Sequence of chain 1.A:
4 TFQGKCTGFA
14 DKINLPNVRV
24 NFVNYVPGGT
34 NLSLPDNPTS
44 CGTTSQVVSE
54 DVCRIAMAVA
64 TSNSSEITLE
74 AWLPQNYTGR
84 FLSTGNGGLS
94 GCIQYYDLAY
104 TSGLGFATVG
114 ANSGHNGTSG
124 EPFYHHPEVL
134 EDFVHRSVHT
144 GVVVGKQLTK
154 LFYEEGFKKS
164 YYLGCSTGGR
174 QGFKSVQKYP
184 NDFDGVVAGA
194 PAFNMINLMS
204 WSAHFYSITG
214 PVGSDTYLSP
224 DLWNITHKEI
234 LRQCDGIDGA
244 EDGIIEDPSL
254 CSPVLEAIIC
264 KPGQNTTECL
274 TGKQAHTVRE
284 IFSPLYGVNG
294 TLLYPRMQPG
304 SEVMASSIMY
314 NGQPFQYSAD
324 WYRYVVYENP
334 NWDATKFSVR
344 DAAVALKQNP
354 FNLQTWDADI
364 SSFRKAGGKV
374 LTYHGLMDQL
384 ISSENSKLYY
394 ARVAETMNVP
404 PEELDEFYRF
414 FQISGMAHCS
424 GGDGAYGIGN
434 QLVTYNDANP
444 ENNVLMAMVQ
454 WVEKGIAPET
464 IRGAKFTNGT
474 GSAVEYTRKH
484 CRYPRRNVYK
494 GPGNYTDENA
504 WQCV

The small molecule below binds the protein below.
Small molecule (SMILES): CC(=O)N[C@@H]1[C@@H](O)[C@H](O)[C@@H](CO)O[C@H]1O

Binding-site contacts:
Ligand atom O6 contacts residue THR270 of chain 1.A at 3.1 Å (h-bond).
Ligand atom O5 contacts residue ASN268 of chain 1.A at 2.3 Å (h-bond).
Ligand atom O5 contacts residue THR270 of chain 1.A at 3.1 Å (h-bond).
Ligand atom C6 contacts residue THR270 of chain 1.A at 4.0 Å.
Ligand atom C2 contacts residue ASN268 of chain 1.A at 2.4 Å.
Ligand atom C5 contacts residue THR270 of chain 1.A at 3.9 Å.
Ligand atom C5 contacts residue ASN268 of chain 1.A at 3.6 Å.
Ligand atom C3 contacts residue ASN268 of chain 1.A at 3.8 Å.
Ligand atom N2 contacts residue ASN268 of chain 1.A at 3.0 Å (h-bond).
Ligand atom C7 contacts residue ASN268 of chain 1.A at 3.5 Å.
Ligand atom O7 contacts residue ASN268 of chain 1.A at 3.4 Å (h-bond).
Ligand atom C1 contacts residue THR270 of chain 1.A at 3.6 Å.
Ligand atom C1 contacts residue ASN268 of chain 1.A at 1.4 Å.
Ligand atom C4 contacts residue ASN268 of chain 1.A at 4.1 Å.